This small molecule binds to this protein.
Small molecule (SMILES): CC(=O)N[C@H]1[C@H](O[C@H]2[C@H](O)[C@@H](NC(C)=O)CO[C@@H]2CO)O[C@H](CO)[C@@H](O)[C@@H]1O

Sequence of chain 3.B:
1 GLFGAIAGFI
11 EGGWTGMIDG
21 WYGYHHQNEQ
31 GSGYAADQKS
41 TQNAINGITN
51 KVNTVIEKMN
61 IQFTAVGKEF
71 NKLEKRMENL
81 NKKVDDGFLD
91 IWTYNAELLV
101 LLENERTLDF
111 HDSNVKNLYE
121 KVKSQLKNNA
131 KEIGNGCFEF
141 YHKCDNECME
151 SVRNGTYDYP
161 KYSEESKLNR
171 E

Binding-site contacts:
Ligand atom C5 contacts residue SER151 of chain 3.B at 4.4 Å.
Ligand atom C3 contacts residue THR156 of chain 3.B at 4.0 Å.
Ligand atom O5 contacts residue GLU147 of chain 3.B at 3.3 Å (salt-bridge).
Ligand atom C7 contacts residue ASN154 of chain 3.B at 3.1 Å.
Ligand atom O6 contacts residue GLU150 of chain 3.B at 4.1 Å.
Ligand atom C6 contacts residue GLU147 of chain 3.B at 3.0 Å.
Ligand atom C5 contacts residue ASN154 of chain 3.B at 3.7 Å.
Ligand atom C1 contacts residue ASN154 of chain 3.B at 1.4 Å.
Ligand atom O7 contacts residue ASN154 of chain 3.B at 3.1 Å (h-bond).
Ligand atom C1 contacts residue SER151 of chain 3.B at 4.2 Å.
Ligand atom N2 contacts residue ASN154 of chain 3.B at 2.7 Å (h-bond).
Ligand atom C2 contacts residue ASN154 of chain 3.B at 2.4 Å.
Ligand atom O5 contacts residue ASN154 of chain 3.B at 2.4 Å (h-bond).
Ligand atom N2 contacts residue THR156 of chain 3.B at 3.9 Å.
Ligand atom C5 contacts residue THR156 of chain 3.B at 4.3 Å.
Ligand atom C8 contacts residue THR156 of chain 3.B at 4.4 Å.
Ligand atom C6 contacts residue GLU150 of chain 3.B at 4.2 Å.
Ligand atom C4 contacts residue ASN154 of chain 3.B at 4.2 Å.
Ligand atom C8 contacts residue ASN154 of chain 3.B at 4.2 Å.
Ligand atom O5 contacts residue SER151 of chain 3.B at 4.0 Å.
Ligand atom C2 contacts residue THR156 of chain 3.B at 4.0 Å.
Ligand atom C1 contacts residue GLU150 of chain 3.B at 4.1 Å.
Ligand atom O5 contacts residue GLU150 of chain 3.B at 3.4 Å.
Ligand atom C3 contacts residue ASN154 of chain 3.B at 3.7 Å.
Ligand atom C1 contacts residue THR156 of chain 3.B at 3.4 Å.
Ligand atom O6 contacts residue GLU147 of chain 3.B at 2.9 Å (salt-bridge).
Ligand atom C5 contacts residue GLU150 of chain 3.B at 4.4 Å.
Ligand atom O5 contacts residue THR156 of chain 3.B at 4.2 Å.
Ligand atom C5 contacts residue GLU147 of chain 3.B at 3.6 Å.